Sequence of chain 2.B:
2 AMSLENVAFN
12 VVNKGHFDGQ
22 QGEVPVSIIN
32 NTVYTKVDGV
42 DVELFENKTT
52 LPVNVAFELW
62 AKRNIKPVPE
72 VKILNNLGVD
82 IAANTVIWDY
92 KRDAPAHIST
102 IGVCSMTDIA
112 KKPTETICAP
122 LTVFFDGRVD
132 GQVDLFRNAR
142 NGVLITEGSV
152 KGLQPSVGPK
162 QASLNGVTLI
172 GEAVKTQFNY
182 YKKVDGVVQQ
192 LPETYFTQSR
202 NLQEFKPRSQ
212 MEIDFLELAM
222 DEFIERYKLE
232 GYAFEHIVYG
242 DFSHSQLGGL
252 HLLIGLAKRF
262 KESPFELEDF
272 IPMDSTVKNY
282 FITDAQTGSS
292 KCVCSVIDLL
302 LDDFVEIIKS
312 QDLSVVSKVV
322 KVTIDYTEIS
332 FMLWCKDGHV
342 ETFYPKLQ

A small-molecule ligand and the protein it binds are described below.
Small molecule (SMILES): NCCCc1ncc[nH]1

Sequence of chain 4.B:
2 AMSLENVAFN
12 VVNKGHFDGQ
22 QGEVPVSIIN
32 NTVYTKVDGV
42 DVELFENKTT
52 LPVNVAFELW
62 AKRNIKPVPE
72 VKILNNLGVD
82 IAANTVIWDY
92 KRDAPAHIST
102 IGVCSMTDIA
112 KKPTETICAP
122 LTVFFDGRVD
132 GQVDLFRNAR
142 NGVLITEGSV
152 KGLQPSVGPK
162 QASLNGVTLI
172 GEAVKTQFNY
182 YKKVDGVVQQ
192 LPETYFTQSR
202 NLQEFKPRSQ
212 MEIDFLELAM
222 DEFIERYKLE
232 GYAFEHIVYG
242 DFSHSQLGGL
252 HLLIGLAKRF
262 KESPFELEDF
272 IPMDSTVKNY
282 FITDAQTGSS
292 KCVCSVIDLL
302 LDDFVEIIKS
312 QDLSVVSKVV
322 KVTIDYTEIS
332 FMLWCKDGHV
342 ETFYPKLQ

Binding-site contacts:
Ligand atom N09 contacts residue ASP81 of chain 4.B at 3.3 Å (salt-bridge).
Ligand atom C03 contacts residue ASP39 of chain 2.B at 3.7 Å.
Ligand atom N06 contacts residue GLY79 of chain 4.B at 3.7 Å.
Ligand atom C03 contacts residue VAL80 of chain 4.B at 3.6 Å (hydrophobic).
Ligand atom N09 contacts residue ASP39 of chain 2.B at 4.3 Å.
Ligand atom C05 contacts residue ASP81 of chain 4.B at 3.4 Å.
Ligand atom C04 contacts residue GLY79 of chain 4.B at 4.1 Å.
Ligand atom C04 contacts residue ASP81 of chain 4.B at 3.2 Å.
Ligand atom N06 contacts residue ASP81 of chain 4.B at 4.4 Å.
Ligand atom N01 contacts residue ASN76 of chain 4.B at 3.4 Å (h-bond).
Ligand atom C07 contacts residue ASP39 of chain 2.B at 4.5 Å.
Ligand atom C02 contacts residue ASP39 of chain 2.B at 3.3 Å.
Ligand atom C05 contacts residue ASP39 of chain 2.B at 4.1 Å.
Ligand atom N01 contacts residue ASP39 of chain 2.B at 2.9 Å (salt-bridge).
Ligand atom C02 contacts residue ASN76 of chain 4.B at 4.2 Å.
Ligand atom C08 contacts residue ASP81 of chain 4.B at 4.3 Å.
Ligand atom C02 contacts residue VAL80 of chain 4.B at 3.6 Å (hydrophobic).
Ligand atom C07 contacts residue GLY79 of chain 4.B at 4.5 Å.
Ligand atom N06 contacts residue ASP39 of chain 2.B at 4.2 Å.
Ligand atom C04 contacts residue VAL80 of chain 4.B at 3.4 Å (hydrophobic).
Ligand atom C05 contacts residue GLY79 of chain 4.B at 4.1 Å.